Sequence of chain 1.G:
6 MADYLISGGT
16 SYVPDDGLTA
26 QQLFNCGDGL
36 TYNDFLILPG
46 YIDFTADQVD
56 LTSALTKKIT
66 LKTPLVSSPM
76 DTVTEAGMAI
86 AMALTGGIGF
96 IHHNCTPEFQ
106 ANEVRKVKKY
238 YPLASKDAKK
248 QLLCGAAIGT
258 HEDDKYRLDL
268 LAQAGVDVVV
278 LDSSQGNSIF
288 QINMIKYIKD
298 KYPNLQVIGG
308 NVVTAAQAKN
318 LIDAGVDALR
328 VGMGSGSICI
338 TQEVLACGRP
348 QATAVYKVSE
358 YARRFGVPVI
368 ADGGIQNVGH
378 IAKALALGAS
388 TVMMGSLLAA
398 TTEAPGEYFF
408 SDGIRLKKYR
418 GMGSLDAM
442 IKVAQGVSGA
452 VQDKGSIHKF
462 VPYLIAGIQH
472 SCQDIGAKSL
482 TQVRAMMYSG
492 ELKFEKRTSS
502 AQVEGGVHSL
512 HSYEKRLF

Binding-site contacts:
Ligand atom C8 contacts residue MET75 of chain 1.G at 3.5 Å (hydrophobic).
Ligand atom N9 contacts residue CYS336 of chain 1.G at 3.4 Å (h-bond).
Ligand atom O6 contacts residue GLY420 of chain 1.G at 2.5 Å (h-bond).
Ligand atom O3P contacts residue SER393 of chain 1.G at 2.6 Å (h-bond).
Ligand atom O2P contacts residue GLY333 of chain 1.G at 3.2 Å.
Ligand atom O6 contacts residue MET419 of chain 1.G at 2.9 Å (h-bond).
Ligand atom N3 contacts residue CYS336 of chain 1.G at 1.6 Å (h-bond).
Ligand atom O5' contacts residue GLY370 of chain 1.G at 3.3 Å.
Ligand atom O2' contacts residue ARG327 of chain 1.G at 2.9 Å (salt-bridge).
Ligand atom C4 contacts residue NAD1 of chain 1.V at 3.5 Å.
Ligand atom C5 contacts residue CYS336 of chain 1.G at 3.3 Å (hydrophobic).
Ligand atom O1P contacts residue GLY370 of chain 1.G at 3.3 Å.
Ligand atom O2P contacts residue SER334 of chain 1.G at 2.5 Å (h-bond).
Ligand atom C2' contacts residue NAD1 of chain 1.V at 3.3 Å.
Ligand atom C2 contacts residue CYS336 of chain 1.G at 1.9 Å (hydrophobic).
Ligand atom P contacts residue GLY370 of chain 1.G at 3.7 Å.
Ligand atom N1 contacts residue CYS336 of chain 1.G at 2.9 Å (h-bond).
Ligand atom C1' contacts residue NAD1 of chain 1.V at 3.5 Å.
Ligand atom O2' contacts residue NAD1 of chain 1.V at 2.4 Å (h-bond).
Ligand atom O3P contacts residue GLY392 of chain 1.G at 3.2 Å.
Ligand atom O2P contacts residue GLY371 of chain 1.G at 3.7 Å.
Ligand atom O5' contacts residue GLY333 of chain 1.G at 3.3 Å.
Ligand atom O1P contacts residue GLY392 of chain 1.G at 3.8 Å.
Ligand atom O3' contacts residue ASP369 of chain 1.G at 2.8 Å (salt-bridge).
Ligand atom C4 contacts residue CYS336 of chain 1.G at 2.5 Å (hydrophobic).
Ligand atom N7 contacts residue MET419 of chain 1.G at 3.5 Å (h-bond).
Ligand atom O2' contacts residue ASP369 of chain 1.G at 2.7 Å (salt-bridge).
Ligand atom C6 contacts residue GLY420 of chain 1.G at 3.4 Å.
Ligand atom N3 contacts residue NAD1 of chain 1.V at 3.2 Å.
Ligand atom O3' contacts residue SER73 of chain 1.G at 3.2 Å.
Ligand atom C2 contacts residue NAD1 of chain 1.V at 3.5 Å.
Ligand atom N7 contacts residue GLY418 of chain 1.G at 3.6 Å.
Ligand atom O3P contacts residue TYR416 of chain 1.G at 3.2 Å (h-bond).
Ligand atom N1 contacts residue GLN446 of chain 1.G at 3.7 Å.
Ligand atom C6 contacts residue CYS336 of chain 1.G at 3.5 Å (hydrophobic).
Ligand atom C2' contacts residue ARG327 of chain 1.G at 3.8 Å.
Ligand atom P contacts residue SER334 of chain 1.G at 3.7 Å.
Ligand atom O6 contacts residue GLY418 of chain 1.G at 3.2 Å.
Ligand atom C6 contacts residue MET419 of chain 1.G at 3.8 Å (hydrophobic).
Ligand atom O3' contacts residue ARG327 of chain 1.G at 3.8 Å.

The protein below binds the small molecule below.
Small molecule (SMILES): O=c1[nH]cnc2c1ncn2[C@@H]1O[C@H](COP(=O)(O)O)[C@@H](O)[C@H]1O

Sequence of chain 1.F:
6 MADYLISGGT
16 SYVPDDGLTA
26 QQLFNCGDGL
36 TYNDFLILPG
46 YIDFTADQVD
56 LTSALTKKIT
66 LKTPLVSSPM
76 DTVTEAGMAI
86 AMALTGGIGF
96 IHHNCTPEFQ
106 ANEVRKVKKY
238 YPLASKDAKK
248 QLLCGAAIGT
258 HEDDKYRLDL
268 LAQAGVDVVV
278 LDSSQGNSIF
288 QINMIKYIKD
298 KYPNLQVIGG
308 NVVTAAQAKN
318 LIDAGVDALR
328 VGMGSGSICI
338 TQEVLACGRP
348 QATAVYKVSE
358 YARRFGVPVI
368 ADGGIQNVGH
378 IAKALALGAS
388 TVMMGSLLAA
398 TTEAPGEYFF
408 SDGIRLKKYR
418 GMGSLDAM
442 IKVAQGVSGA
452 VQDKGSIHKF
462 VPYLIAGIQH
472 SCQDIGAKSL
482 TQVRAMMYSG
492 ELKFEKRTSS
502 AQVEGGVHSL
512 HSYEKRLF